Sequence of chain 1.B:
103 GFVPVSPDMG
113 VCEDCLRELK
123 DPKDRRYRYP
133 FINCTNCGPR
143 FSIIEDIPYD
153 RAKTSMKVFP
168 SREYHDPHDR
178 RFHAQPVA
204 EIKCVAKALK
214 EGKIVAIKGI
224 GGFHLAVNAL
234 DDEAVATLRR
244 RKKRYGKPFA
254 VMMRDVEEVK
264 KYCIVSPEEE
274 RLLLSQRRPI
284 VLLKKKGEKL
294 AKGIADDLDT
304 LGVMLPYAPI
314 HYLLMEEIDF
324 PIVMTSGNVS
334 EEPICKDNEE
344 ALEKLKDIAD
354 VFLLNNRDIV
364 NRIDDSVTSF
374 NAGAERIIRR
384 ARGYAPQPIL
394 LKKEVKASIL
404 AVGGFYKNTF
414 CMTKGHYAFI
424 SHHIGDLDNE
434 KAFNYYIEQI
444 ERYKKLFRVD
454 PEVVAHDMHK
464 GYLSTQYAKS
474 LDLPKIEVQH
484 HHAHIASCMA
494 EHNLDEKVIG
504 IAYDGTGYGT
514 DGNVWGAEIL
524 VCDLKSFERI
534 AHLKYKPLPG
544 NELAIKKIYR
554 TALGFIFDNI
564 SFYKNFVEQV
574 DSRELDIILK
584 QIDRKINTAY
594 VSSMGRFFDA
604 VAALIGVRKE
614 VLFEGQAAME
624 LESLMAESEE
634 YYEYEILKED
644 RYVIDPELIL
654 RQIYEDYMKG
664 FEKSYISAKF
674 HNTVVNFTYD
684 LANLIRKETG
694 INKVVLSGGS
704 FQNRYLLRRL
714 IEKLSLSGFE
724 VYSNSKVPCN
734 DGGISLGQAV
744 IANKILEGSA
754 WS

A protein and the small-molecule ligand that binds it are described below.
Small molecule (SMILES): Nc1ncnc2c1ncn2[C@@H]1O[C@H](CO[P](=O)(O)C[P](=O)(O)OP(=O)(O)O)[C@@H](O)[C@H]1O

Binding-site contacts:
Ligand atom O1B contacts residue ARG382 of chain 1.B at 2.5 Å (salt-bridge).
Ligand atom O3B contacts residue MG1 of chain 1.T at 3.0 Å.
Ligand atom C2 contacts residue MET622 of chain 1.B at 3.6 Å (hydrophobic).
Ligand atom O3G contacts residue ASN331 of chain 1.B at 3.6 Å (h-bond).
Ligand atom O2A contacts residue MG1 of chain 1.T at 2.8 Å.
Ligand atom O3G contacts residue SER333 of chain 1.B at 3.3 Å.
Ligand atom O3G contacts residue GLU334 of chain 1.B at 2.6 Å (salt-bridge).
Ligand atom C5 contacts residue PRO251 of chain 1.B at 3.4 Å (hydrophobic).
Ligand atom C3A contacts residue ARG247 of chain 1.B at 3.2 Å.
Ligand atom C2' contacts residue PRO251 of chain 1.B at 3.5 Å (hydrophobic).
Ligand atom O1A contacts residue THR328 of chain 1.B at 3.0 Å.
Ligand atom C3' contacts residue LYS250 of chain 1.B at 3.4 Å.
Ligand atom N6 contacts residue LEU304 of chain 1.B at 3.7 Å.
Ligand atom O2' contacts residue PRO251 of chain 1.B at 3.6 Å.
Ligand atom O5' contacts residue ARG382 of chain 1.B at 2.7 Å (salt-bridge).
Ligand atom C6 contacts residue LEU285 of chain 1.B at 3.5 Å (hydrophobic).
Ligand atom O3' contacts residue LYS250 of chain 1.B at 2.9 Å (salt-bridge).
Ligand atom N1 contacts residue LEU285 of chain 1.B at 3.5 Å.
Ligand atom O1B contacts residue MG1 of chain 1.T at 2.3 Å.
Ligand atom C4 contacts residue PRO251 of chain 1.B at 3.6 Å (hydrophobic).
Ligand atom N6 contacts residue THR303 of chain 1.B at 3.1 Å (h-bond).
Ligand atom C8 contacts residue PRO251 of chain 1.B at 3.2 Å (hydrophobic).
Ligand atom C5' contacts residue ARG382 of chain 1.B at 3.5 Å.
Ligand atom PA contacts residue ARG247 of chain 1.B at 3.4 Å.
Ligand atom N7 contacts residue PRO251 of chain 1.B at 3.6 Å.
Ligand atom O1A contacts residue ARG247 of chain 1.B at 2.5 Å (salt-bridge).
Ligand atom C5 contacts residue LEU285 of chain 1.B at 3.6 Å (hydrophobic).
Ligand atom O4' contacts residue VAL370 of chain 1.B at 3.6 Å.
Ligand atom C2 contacts residue LEU285 of chain 1.B at 3.6 Å (hydrophobic).
Ligand atom O1G contacts residue LYS245 of chain 1.B at 2.6 Å (salt-bridge).
Ligand atom N6 contacts residue GLY305 of chain 1.B at 3.5 Å (h-bond).
Ligand atom O2B contacts residue LYS250 of chain 1.B at 3.0 Å (salt-bridge).
Ligand atom PB contacts residue MG1 of chain 1.T at 3.2 Å.
Ligand atom N1 contacts residue THR303 of chain 1.B at 3.5 Å (h-bond).
Ligand atom O2A contacts residue SER329 of chain 1.B at 2.8 Å (h-bond).
Ligand atom C4' contacts residue ARG382 of chain 1.B at 3.5 Å.
Ligand atom O3' contacts residue ARG382 of chain 1.B at 3.4 Å (salt-bridge).
Ligand atom O2' contacts residue LYS250 of chain 1.B at 3.1 Å (salt-bridge).
Ligand atom C2' contacts residue LYS250 of chain 1.B at 3.7 Å.
Ligand atom C2' contacts residue ARG247 of chain 1.B at 3.6 Å.